Sequence of chain 22.E:
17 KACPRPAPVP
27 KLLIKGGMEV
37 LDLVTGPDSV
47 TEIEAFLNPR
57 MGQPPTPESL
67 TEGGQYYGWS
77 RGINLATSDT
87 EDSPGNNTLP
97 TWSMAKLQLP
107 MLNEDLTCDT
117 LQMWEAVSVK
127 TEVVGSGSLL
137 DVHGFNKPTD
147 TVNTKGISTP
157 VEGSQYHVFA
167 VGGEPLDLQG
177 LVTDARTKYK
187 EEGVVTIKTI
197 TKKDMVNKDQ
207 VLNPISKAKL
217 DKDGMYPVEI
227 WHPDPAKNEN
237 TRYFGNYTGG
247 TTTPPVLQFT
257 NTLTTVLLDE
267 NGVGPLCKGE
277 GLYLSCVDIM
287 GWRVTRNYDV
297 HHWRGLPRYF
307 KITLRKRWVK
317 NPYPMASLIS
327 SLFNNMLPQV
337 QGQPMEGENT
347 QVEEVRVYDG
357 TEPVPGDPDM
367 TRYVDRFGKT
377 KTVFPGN

Sequence of chain 22.A:
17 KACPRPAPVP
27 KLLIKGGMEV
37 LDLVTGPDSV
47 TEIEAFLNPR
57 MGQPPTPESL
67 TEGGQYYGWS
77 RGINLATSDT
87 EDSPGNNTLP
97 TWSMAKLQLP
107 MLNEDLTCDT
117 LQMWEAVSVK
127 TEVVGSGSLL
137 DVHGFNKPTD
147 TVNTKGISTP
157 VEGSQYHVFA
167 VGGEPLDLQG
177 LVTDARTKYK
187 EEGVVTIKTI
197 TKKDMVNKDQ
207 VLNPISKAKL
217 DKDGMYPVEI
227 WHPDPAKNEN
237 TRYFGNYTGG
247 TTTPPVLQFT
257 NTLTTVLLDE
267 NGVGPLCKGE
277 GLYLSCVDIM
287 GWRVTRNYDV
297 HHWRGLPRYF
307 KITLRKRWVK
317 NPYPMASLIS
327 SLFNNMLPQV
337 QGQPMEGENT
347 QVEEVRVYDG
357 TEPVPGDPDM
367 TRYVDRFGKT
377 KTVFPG

This small molecule binds to this protein.
Small molecule (SMILES): CC(=O)N[C@@H]1[C@@H](O[C@@H]2O[C@H](CO)[C@H](O)[C@H](O[C@]3(C(=O)O)C[C@H](O)[C@@H](NC(C)=O)[C@H]([C@H](O)[C@H](O)CO)O3)[C@H]2O)[C@H](O)[C@@H](CO[C@]2(C(=O)O)C[C@H](O)[C@@H](NC(C)=O)[C@H]([C@H](O)[C@H](O)CO)O2)O[C@H]1O

Binding-site contacts:
Ligand atom C7 contacts residue TYR72 of chain 22.E at 3.9 Å (hydrophobic).
Ligand atom O6 contacts residue ASN93 of chain 22.E at 3.5 Å (h-bond).
Ligand atom O4 contacts residue TYR72 of chain 22.E at 4.2 Å.
Ligand atom C5 contacts residue TYR72 of chain 22.E at 3.4 Å (hydrophobic).
Ligand atom O4 contacts residue HIS298 of chain 22.E at 3.0 Å (h-bond).
Ligand atom O4 contacts residue GLY78 of chain 22.E at 3.0 Å.
Ligand atom O4 contacts residue VAL296 of chain 22.E at 4.0 Å.
Ligand atom C4 contacts residue TYR72 of chain 22.E at 3.4 Å (hydrophobic).
Ligand atom C8 contacts residue TYR72 of chain 22.E at 4.1 Å (hydrophobic).
Ligand atom C5 contacts residue ASN93 of chain 22.E at 4.1 Å.
Ligand atom O1A contacts residue SER89 of chain 22.E at 3.4 Å (h-bond).
Ligand atom O1A contacts residue GLY78 of chain 22.E at 3.3 Å (h-bond).
Ligand atom O1B contacts residue TYR72 of chain 22.E at 3.8 Å.
Ligand atom C1 contacts residue TYR72 of chain 22.E at 3.8 Å (hydrophobic).
Ligand atom C3 contacts residue GLY78 of chain 22.E at 4.0 Å.
Ligand atom O3 contacts residue GLY78 of chain 22.E at 3.6 Å.
Ligand atom C3 contacts residue VAL296 of chain 22.E at 3.7 Å (hydrophobic).
Ligand atom C3 contacts residue HIS298 of chain 22.E at 3.8 Å.
Ligand atom O1B contacts residue ARG77 of chain 22.E at 2.8 Å (salt-bridge).
Ligand atom C4 contacts residue GLY78 of chain 22.E at 3.3 Å.
Ligand atom C6 contacts residue TYR72 of chain 22.E at 3.3 Å (hydrophobic).
Ligand atom C1 contacts residue ARG77 of chain 22.E at 3.4 Å.
Ligand atom C4 contacts residue HIS298 of chain 22.E at 3.6 Å.
Ligand atom O1B contacts residue ASN80 of chain 22.E at 4.2 Å.
Ligand atom O10 contacts residue ASN293 of chain 22.E at 3.9 Å.
Ligand atom C1 contacts residue GLY78 of chain 22.E at 4.0 Å.
Ligand atom O8 contacts residue TYR72 of chain 22.E at 3.5 Å (h-bond).
Ligand atom C1 contacts residue SER89 of chain 22.E at 4.2 Å.
Ligand atom O1A contacts residue TYR72 of chain 22.E at 3.5 Å.
Ligand atom C11 contacts residue ASP85 of chain 22.A at 3.8 Å.
Ligand atom O4 contacts residue ILE79 of chain 22.E at 3.5 Å (h-bond).
Ligand atom O4 contacts residue THR291 of chain 22.E at 3.4 Å.
Ligand atom N5 contacts residue TYR72 of chain 22.E at 3.1 Å (h-bond).
Ligand atom O1B contacts residue SER89 of chain 22.E at 4.1 Å.
Ligand atom C2 contacts residue GLY78 of chain 22.E at 4.1 Å.
Ligand atom C3 contacts residue GLY78 of chain 22.E at 4.0 Å.
Ligand atom O10 contacts residue THR291 of chain 22.E at 3.8 Å.
Ligand atom C6 contacts residue ASN93 of chain 22.E at 3.4 Å.
Ligand atom O1A contacts residue ARG77 of chain 22.E at 3.1 Å (salt-bridge).
Ligand atom C8 contacts residue ARG77 of chain 22.E at 4.2 Å.